Sequence of chain 1.A:
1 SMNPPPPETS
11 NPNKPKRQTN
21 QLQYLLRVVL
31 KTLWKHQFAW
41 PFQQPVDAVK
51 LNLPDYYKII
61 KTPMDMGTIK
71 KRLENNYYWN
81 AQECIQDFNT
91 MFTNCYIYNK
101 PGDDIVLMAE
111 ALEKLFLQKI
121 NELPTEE

The small molecule below binds the protein below.
Small molecule (SMILES): Cn1cc(-c2cccc(N3CCCC3=O)c2)c2ccccc2c1=O

Binding-site contacts:
Ligand atom N02 contacts residue GLN44 of chain 1.A at 3.9 Å.
Ligand atom C01 contacts residue PRO41 of chain 1.A at 3.5 Å (hydrophobic).
Ligand atom O01 contacts residue TYR56 of chain 1.A at 3.9 Å.
Ligand atom C15 contacts residue LEU51 of chain 1.A at 3.9 Å (hydrophobic).
Ligand atom C05 contacts residue ASN99 of chain 1.A at 3.5 Å.
Ligand atom C10 contacts residue VAL46 of chain 1.A at 3.6 Å (hydrophobic).
Ligand atom C17 contacts residue GLN44 of chain 1.A at 3.7 Å.
Ligand atom C20 contacts residue LEU51 of chain 1.A at 3.4 Å (hydrophobic).
Ligand atom C06 contacts residue LEU53 of chain 1.A at 3.7 Å (hydrophobic).
Ligand atom C16 contacts residue PRO41 of chain 1.A at 3.9 Å (hydrophobic).
Ligand atom O02 contacts residue VAL46 of chain 1.A at 3.5 Å.
Ligand atom C19 contacts residue GLN44 of chain 1.A at 4.0 Å.
Ligand atom C12 contacts residue PRO41 of chain 1.A at 3.6 Å (hydrophobic).
Ligand atom C01 contacts residue VAL46 of chain 1.A at 3.8 Å (hydrophobic).
Ligand atom C07 contacts residue LEU53 of chain 1.A at 4.0 Å (hydrophobic).
Ligand atom C09 contacts residue ILE105 of chain 1.A at 4.0 Å (hydrophobic).
Ligand atom C18 contacts residue GLN44 of chain 1.A at 3.7 Å.
Ligand atom C02 contacts residue ILE105 of chain 1.A at 3.7 Å (hydrophobic).
Ligand atom C02 contacts residue ASN99 of chain 1.A at 4.0 Å.
Ligand atom C05 contacts residue LEU53 of chain 1.A at 3.8 Å (hydrophobic).
Ligand atom C14 contacts residue LEU51 of chain 1.A at 4.0 Å (hydrophobic).
Ligand atom O02 contacts residue ASP47 of chain 1.A at 2.8 Å (salt-bridge).
Ligand atom N01 contacts residue VAL46 of chain 1.A at 3.6 Å.
Ligand atom C04 contacts residue LEU53 of chain 1.A at 4.0 Å (hydrophobic).
Ligand atom C11 contacts residue PRO41 of chain 1.A at 3.8 Å (hydrophobic).
Ligand atom C13 contacts residue TRP40 of chain 1.A at 3.5 Å (hydrophobic).
Ligand atom C14 contacts residue TRP40 of chain 1.A at 3.7 Å (hydrophobic).
Ligand atom C04 contacts residue TYR98 of chain 1.A at 4.0 Å (hydrophobic).
Ligand atom C16 contacts residue LEU51 of chain 1.A at 4.0 Å (hydrophobic).
Ligand atom O02 contacts residue LEU51 of chain 1.A at 3.4 Å.
Ligand atom C20 contacts residue ASP47 of chain 1.A at 3.8 Å.
Ligand atom C04 contacts residue ASN99 of chain 1.A at 3.2 Å.
Ligand atom C13 contacts residue PRO41 of chain 1.A at 3.9 Å (hydrophobic).
Ligand atom O01 contacts residue ASN99 of chain 1.A at 3.1 Å (h-bond).
Ligand atom C01 contacts residue ILE105 of chain 1.A at 3.8 Å (hydrophobic).
Ligand atom C19 contacts residue ASP47 of chain 1.A at 3.7 Å.
Ligand atom C10 contacts residue PHE42 of chain 1.A at 3.7 Å (hydrophobic).
Ligand atom O02 contacts residue PRO45 of chain 1.A at 3.9 Å.
Ligand atom N02 contacts residue LEU51 of chain 1.A at 3.6 Å.
Ligand atom N01 contacts residue ILE105 of chain 1.A at 3.9 Å.